Sequence of chain 1.B:
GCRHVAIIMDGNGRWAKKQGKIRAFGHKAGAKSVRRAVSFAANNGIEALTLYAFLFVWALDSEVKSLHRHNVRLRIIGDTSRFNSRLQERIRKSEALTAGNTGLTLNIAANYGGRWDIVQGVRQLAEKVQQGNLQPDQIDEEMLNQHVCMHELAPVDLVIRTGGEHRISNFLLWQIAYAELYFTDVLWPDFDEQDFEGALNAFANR

This protein binds this small molecule.
Small molecule (SMILES): CCCCCCCCCCOc1cccc(C(=O)/C=C(\O)C(=O)O)c1

Binding-site contacts:
Ligand atom CAX contacts residue HIS103 of chain 1.B at 3.9 Å.
Ligand atom CAX contacts residue SER55 of chain 1.B at 4.1 Å.
Ligand atom CAQ contacts residue VAL54 of chain 1.B at 4.0 Å (hydrophobic).
Ligand atom CAR contacts residue LEU100 of chain 1.B at 4.1 Å (hydrophobic).
Ligand atom CAM contacts residue ARG51 of chain 1.B at 3.8 Å.
Ligand atom CAH contacts residue VAL54 of chain 1.B at 3.9 Å (hydrophobic).
Ligand atom CAS contacts residue SER99 of chain 1.B at 3.9 Å.
Ligand atom CAP contacts residue LEU100 of chain 1.B at 3.7 Å (hydrophobic).
Ligand atom CAG contacts residue HIS103 of chain 1.B at 3.6 Å.
Ligand atom CAI contacts residue HIS103 of chain 1.B at 3.3 Å.
Ligand atom CAY contacts residue HIS103 of chain 1.B at 3.4 Å.
Ligand atom CAY contacts residue SER55 of chain 1.B at 3.5 Å.
Ligand atom CAH contacts residue VAL105 of chain 1.B at 3.8 Å (hydrophobic).
Ligand atom CAN contacts residue VAL50 of chain 1.B at 3.8 Å (hydrophobic).
Ligand atom CAG contacts residue ALA58 of chain 1.B at 3.4 Å (hydrophobic).
Ligand atom CAM contacts residue VAL50 of chain 1.B at 3.5 Å (hydrophobic).
Ligand atom CAI contacts residue SER55 of chain 1.B at 4.1 Å.
Ligand atom CAH contacts residue HIS103 of chain 1.B at 3.7 Å.
Ligand atom OAT contacts residue LEU100 of chain 1.B at 3.7 Å.
Ligand atom CAF contacts residue HIS103 of chain 1.B at 4.1 Å.
Ligand atom CAI contacts residue ALA58 of chain 1.B at 3.9 Å (hydrophobic).
Ligand atom OAC contacts residue HIS103 of chain 1.B at 3.6 Å.
Ligand atom CAV contacts residue HIS103 of chain 1.B at 3.5 Å.
Ligand atom CAR contacts residue GLU96 of chain 1.B at 3.7 Å.
Ligand atom CAG contacts residue VAL105 of chain 1.B at 4.1 Å (hydrophobic).
Ligand atom CAO contacts residue VAL54 of chain 1.B at 4.0 Å (hydrophobic).
Ligand atom OAT contacts residue VAL54 of chain 1.B at 4.0 Å.
Ligand atom OAC contacts residue ASN59 of chain 1.B at 4.0 Å.
Ligand atom CAV contacts residue SER55 of chain 1.B at 3.5 Å.
Ligand atom CAK contacts residue VAL50 of chain 1.B at 3.9 Å (hydrophobic).
Ligand atom CAN contacts residue LEU93 of chain 1.B at 3.3 Å (hydrophobic).
Ligand atom CAR contacts residue SER99 of chain 1.B at 4.1 Å.
Ligand atom CAJ contacts residue SER55 of chain 1.B at 3.4 Å.
Ligand atom CAF contacts residue SER55 of chain 1.B at 3.2 Å.
Ligand atom CAQ contacts residue LEU100 of chain 1.B at 3.7 Å (hydrophobic).
Ligand atom CAL contacts residue GLU96 of chain 1.B at 4.0 Å.
Ligand atom CAJ contacts residue HIS103 of chain 1.B at 3.8 Å.
Ligand atom CAA contacts residue ALA47 of chain 1.B at 3.8 Å (hydrophobic).
Ligand atom CAO contacts residue VAL50 of chain 1.B at 3.9 Å (hydrophobic).
Ligand atom CAP contacts residue GLU96 of chain 1.B at 3.8 Å.